The small molecule below binds the protein below.
Small molecule (SMILES): O=C1[C@H](O)[C@H](O)O[C@H](CO)[C@H]1O[C@@H]1O[C@H](CO)[C@@H](O[C@@H]2O[C@H](CO[C@H]3O[C@H](CO)[C@H](O)[C@H](O)[C@H]3O)[C@@H](O[C@@H]3O[C@H](CO[C@H]4O[C@H](CO)[C@H](O)[C@H](O)[C@H]4O)[C@@H](O[C@@H]4O[C@H](CO)[C@@H](O)[C@H](O)[C@@H]4O)[C@H](O)[C@@H]3O)[C@H](O)[C@@H]2O)[C@H](O)[C@@H]1O

Sequence of chain 1.A:
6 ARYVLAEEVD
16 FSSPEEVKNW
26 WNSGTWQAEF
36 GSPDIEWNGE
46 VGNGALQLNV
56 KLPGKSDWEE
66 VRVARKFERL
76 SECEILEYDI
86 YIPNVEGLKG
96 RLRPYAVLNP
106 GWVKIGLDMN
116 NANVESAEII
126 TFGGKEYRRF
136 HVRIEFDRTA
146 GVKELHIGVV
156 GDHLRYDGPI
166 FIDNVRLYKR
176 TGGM

Binding-site contacts:
Ligand atom O4 contacts residue ARG98 of chain 1.A at 3.6 Å.
Ligand atom C3 contacts residue LYS109 of chain 1.A at 3.7 Å.
Ligand atom O2 contacts residue GLU65 of chain 1.A at 2.6 Å (salt-bridge).
Ligand atom O3 contacts residue LYS109 of chain 1.A at 2.8 Å (salt-bridge).
Ligand atom O5 contacts residue ASP113 of chain 1.A at 3.6 Å.
Ligand atom O5 contacts residue LYS109 of chain 1.A at 3.8 Å.
Ligand atom C6 contacts residue ARG98 of chain 1.A at 3.7 Å.
Ligand atom O5 contacts residue ARG98 of chain 1.A at 2.8 Å (salt-bridge).
Ligand atom C5 contacts residue ARG98 of chain 1.A at 3.7 Å.
Ligand atom C6 contacts residue ARG67 of chain 1.A at 3.4 Å.
Ligand atom O3 contacts residue ARG67 of chain 1.A at 3.0 Å (salt-bridge).
Ligand atom C2 contacts residue LYS109 of chain 1.A at 3.8 Å.
Ligand atom O2 contacts residue ARG98 of chain 1.A at 3.0 Å (salt-bridge).
Ligand atom O4 contacts residue TRP63 of chain 1.A at 3.6 Å.
Ligand atom O4 contacts residue GLU65 of chain 1.A at 3.6 Å (salt-bridge).
Ligand atom C3 contacts residue ARG98 of chain 1.A at 3.1 Å.
Ligand atom O2 contacts residue ASP113 of chain 1.A at 3.3 Å (salt-bridge).
Ligand atom C6 contacts residue TRP31 of chain 1.A at 3.4 Å (hydrophobic).
Ligand atom O2 contacts residue TYR100 of chain 1.A at 3.7 Å.
Ligand atom O6 contacts residue LYS109 of chain 1.A at 3.0 Å (salt-bridge).
Ligand atom C2 contacts residue ASP113 of chain 1.A at 3.2 Å.
Ligand atom O2 contacts residue ASP62 of chain 1.A at 3.0 Å (salt-bridge).
Ligand atom C3 contacts residue TRP63 of chain 1.A at 3.7 Å (hydrophobic).
Ligand atom O6 contacts residue ASP113 of chain 1.A at 2.6 Å (salt-bridge).
Ligand atom O2 contacts residue ARG67 of chain 1.A at 2.9 Å (salt-bridge).
Ligand atom O2 contacts residue LYS109 of chain 1.A at 3.0 Å (salt-bridge).
Ligand atom O3 contacts residue ASP113 of chain 1.A at 2.2 Å (salt-bridge).
Ligand atom C2 contacts residue GLU65 of chain 1.A at 3.4 Å.
Ligand atom C1 contacts residue ARG98 of chain 1.A at 3.6 Å.
Ligand atom C3 contacts residue ASP113 of chain 1.A at 3.1 Å.
Ligand atom C6 contacts residue TRP31 of chain 1.A at 3.8 Å (hydrophobic).
Ligand atom C5 contacts residue TRP63 of chain 1.A at 3.5 Å (hydrophobic).
Ligand atom C6 contacts residue TRP107 of chain 1.A at 3.7 Å (hydrophobic).
Ligand atom O2 contacts residue LYS109 of chain 1.A at 3.0 Å (salt-bridge).
Ligand atom C3 contacts residue LYS109 of chain 1.A at 3.7 Å.
Ligand atom O5 contacts residue ARG67 of chain 1.A at 3.6 Å (salt-bridge).
Ligand atom C6 contacts residue ASP113 of chain 1.A at 3.3 Å.
Ligand atom O3 contacts residue ARG98 of chain 1.A at 2.3 Å (salt-bridge).
Ligand atom C5 contacts residue ARG67 of chain 1.A at 3.7 Å.
Ligand atom O5 contacts residue TRP31 of chain 1.A at 3.0 Å.